The small molecule below binds the protein below.
Small molecule (SMILES): OC[C@@H]1O[C@@H](OC[C@@H]2O[C@@H](O)[C@H](O)[C@H]2O)[C@H](O)[C@H]1O

Sequence of chain 1.A:
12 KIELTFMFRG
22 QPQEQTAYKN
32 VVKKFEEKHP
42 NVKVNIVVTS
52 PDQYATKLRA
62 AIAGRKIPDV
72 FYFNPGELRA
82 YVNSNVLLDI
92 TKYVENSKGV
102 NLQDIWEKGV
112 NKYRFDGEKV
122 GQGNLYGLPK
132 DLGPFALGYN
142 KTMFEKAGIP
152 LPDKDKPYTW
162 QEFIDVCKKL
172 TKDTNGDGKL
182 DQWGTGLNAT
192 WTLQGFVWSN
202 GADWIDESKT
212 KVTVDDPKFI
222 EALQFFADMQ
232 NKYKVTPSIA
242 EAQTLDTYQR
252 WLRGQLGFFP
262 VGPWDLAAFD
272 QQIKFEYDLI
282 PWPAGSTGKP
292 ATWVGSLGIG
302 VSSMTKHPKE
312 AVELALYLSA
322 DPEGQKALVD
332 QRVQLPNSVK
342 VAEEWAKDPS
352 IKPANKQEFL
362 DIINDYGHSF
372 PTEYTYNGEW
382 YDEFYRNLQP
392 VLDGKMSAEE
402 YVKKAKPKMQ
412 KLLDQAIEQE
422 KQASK

Binding-site contacts:
Ligand atom C5 contacts residue TYR249 of chain 1.A at 3.5 Å (hydrophobic).
Ligand atom C2 contacts residue TRP265 of chain 1.A at 4.1 Å (hydrophobic).
Ligand atom O4 contacts residue TRP192 of chain 1.A at 3.7 Å.
Ligand atom O2 contacts residue PHE136 of chain 1.A at 3.5 Å.
Ligand atom O2 contacts residue PRO261 of chain 1.A at 4.0 Å.
Ligand atom C1 contacts residue TRS1 of chain 1.G at 3.3 Å.
Ligand atom C5 contacts residue TRP192 of chain 1.A at 3.5 Å (hydrophobic).
Ligand atom C3 contacts residue TYR249 of chain 1.A at 4.1 Å (hydrophobic).
Ligand atom O5 contacts residue PHE136 of chain 1.A at 4.2 Å.
Ligand atom C2 contacts residue ARG20 of chain 1.A at 3.7 Å.
Ligand atom O2 contacts residue GLU25 of chain 1.A at 4.3 Å.
Ligand atom C4 contacts residue GLN22 of chain 1.A at 4.0 Å.
Ligand atom O2 contacts residue PRO52 of chain 1.A at 3.5 Å.
Ligand atom C5 contacts residue TRP265 of chain 1.A at 4.3 Å (hydrophobic).
Ligand atom C1 contacts residue PHE136 of chain 1.A at 3.9 Å (hydrophobic).
Ligand atom O4 contacts residue TRP265 of chain 1.A at 3.6 Å.
Ligand atom C4 contacts residue TRP192 of chain 1.A at 3.9 Å (hydrophobic).
Ligand atom C2 contacts residue PRO52 of chain 1.A at 4.1 Å (hydrophobic).
Ligand atom C3 contacts residue TRP265 of chain 1.A at 4.1 Å (hydrophobic).
Ligand atom C1 contacts residue TRP192 of chain 1.A at 3.9 Å (hydrophobic).
Ligand atom O2 contacts residue PHE260 of chain 1.A at 3.8 Å.
Ligand atom O2 contacts residue GLN22 of chain 1.A at 2.8 Å (h-bond).
Ligand atom C3 contacts residue GLN22 of chain 1.A at 3.9 Å.
Ligand atom O3 contacts residue TRP192 of chain 1.A at 4.1 Å.
Ligand atom O5 contacts residue TYR249 of chain 1.A at 4.3 Å.
Ligand atom O4 contacts residue TRS1 of chain 1.G at 3.7 Å.
Ligand atom O2 contacts residue ARG20 of chain 1.A at 4.2 Å.
Ligand atom O1 contacts residue ARG20 of chain 1.A at 2.8 Å (salt-bridge).
Ligand atom O3 contacts residue ASP266 of chain 1.A at 2.6 Å (salt-bridge).
Ligand atom C2 contacts residue GLN22 of chain 1.A at 3.9 Å.
Ligand atom O5 contacts residue TRP265 of chain 1.A at 3.5 Å (h-bond).
Ligand atom O1 contacts residue TRS1 of chain 1.G at 2.4 Å (h-bond).
Ligand atom C2 contacts residue PHE136 of chain 1.A at 3.8 Å (hydrophobic).
Ligand atom C1 contacts residue TRP265 of chain 1.A at 3.5 Å (hydrophobic).
Ligand atom O3 contacts residue TRP265 of chain 1.A at 3.0 Å (h-bond).
Ligand atom O3 contacts residue GLN22 of chain 1.A at 3.0 Å (h-bond).
Ligand atom O2 contacts residue TRP265 of chain 1.A at 4.3 Å.
Ligand atom C3 contacts residue ASP266 of chain 1.A at 3.4 Å.
Ligand atom C2 contacts residue ASP266 of chain 1.A at 3.9 Å.
Ligand atom C1 contacts residue ARG20 of chain 1.A at 3.8 Å.